Sequence of chain 1.A:
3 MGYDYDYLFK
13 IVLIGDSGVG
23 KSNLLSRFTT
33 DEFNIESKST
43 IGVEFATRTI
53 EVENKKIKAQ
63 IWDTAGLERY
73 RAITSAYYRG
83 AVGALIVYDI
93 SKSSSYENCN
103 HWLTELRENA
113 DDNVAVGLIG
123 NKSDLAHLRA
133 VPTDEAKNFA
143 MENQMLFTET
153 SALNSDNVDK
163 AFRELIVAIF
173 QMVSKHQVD

Binding-site contacts:
Ligand atom N2 contacts residue TYR5 of chain 1.A at 4.1 Å.
Ligand atom N2 contacts residue GLY4 of chain 1.A at 3.1 Å (h-bond).
Ligand atom PB contacts residue LYS58 of chain 1.A at 3.5 Å.
Ligand atom C3' contacts residue ASP6 of chain 1.A at 4.1 Å.
Ligand atom O1B contacts residue LYS58 of chain 1.A at 3.2 Å (salt-bridge).
Ligand atom N1 contacts residue ASP6 of chain 1.A at 3.9 Å.
Ligand atom C2 contacts residue ASP6 of chain 1.A at 3.7 Å.
Ligand atom C2' contacts residue ASP6 of chain 1.A at 3.1 Å.
Ligand atom O3A contacts residue LYS58 of chain 1.A at 3.9 Å.
Ligand atom N3 contacts residue ASP6 of chain 1.A at 3.6 Å.
Ligand atom N7 contacts residue ASP6 of chain 1.A at 3.6 Å.
Ligand atom C5 contacts residue ASP6 of chain 1.A at 3.4 Å.
Ligand atom O3' contacts residue LYS58 of chain 1.A at 3.7 Å.
Ligand atom C1' contacts residue ASP6 of chain 1.A at 4.2 Å.
Ligand atom C3' contacts residue LYS58 of chain 1.A at 4.2 Å.
Ligand atom O2B contacts residue LYS58 of chain 1.A at 3.0 Å (salt-bridge).
Ligand atom O3' contacts residue ASP6 of chain 1.A at 4.3 Å.
Ligand atom C2 contacts residue GLY4 of chain 1.A at 4.1 Å.
Ligand atom O2' contacts residue ASP6 of chain 1.A at 3.5 Å (salt-bridge).
Ligand atom N3 contacts residue GLY4 of chain 1.A at 4.3 Å.
Ligand atom N2 contacts residue ASP6 of chain 1.A at 3.7 Å.
Ligand atom C4 contacts residue ASP6 of chain 1.A at 3.4 Å.
Ligand atom C8 contacts residue ASP6 of chain 1.A at 3.7 Å.
Ligand atom N9 contacts residue ASP6 of chain 1.A at 3.6 Å (salt-bridge).
Ligand atom C6 contacts residue ASP6 of chain 1.A at 4.0 Å.

A small-molecule ligand and the protein it binds are described below.
Small molecule (SMILES): Nc1nc2c(ncn2[C@@H]2O[C@H](CO[P](=O)(O)O[P](=O)(O)NP(=O)(O)O)[C@@H](O)[C@H]2O)c(=O)[nH]1